Sequence of chain 1.A:
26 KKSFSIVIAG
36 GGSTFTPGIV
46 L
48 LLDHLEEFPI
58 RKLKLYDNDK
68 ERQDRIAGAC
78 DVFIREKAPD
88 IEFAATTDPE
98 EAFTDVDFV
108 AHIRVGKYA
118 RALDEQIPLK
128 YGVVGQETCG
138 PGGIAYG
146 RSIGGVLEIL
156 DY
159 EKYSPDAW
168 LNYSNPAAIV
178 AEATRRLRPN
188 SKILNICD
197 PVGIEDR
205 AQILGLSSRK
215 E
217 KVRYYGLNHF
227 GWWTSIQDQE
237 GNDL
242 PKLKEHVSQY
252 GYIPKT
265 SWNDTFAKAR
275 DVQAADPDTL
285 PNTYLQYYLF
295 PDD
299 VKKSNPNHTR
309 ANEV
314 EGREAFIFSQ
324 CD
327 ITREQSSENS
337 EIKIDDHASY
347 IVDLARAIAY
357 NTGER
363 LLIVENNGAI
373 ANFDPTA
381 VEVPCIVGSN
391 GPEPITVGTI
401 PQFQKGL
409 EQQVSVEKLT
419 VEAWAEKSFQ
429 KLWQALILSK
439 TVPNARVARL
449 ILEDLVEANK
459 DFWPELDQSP

A protein and the small-molecule ligand that binds it are described below.
Small molecule (SMILES): O=P(O)(O)OC[C@H]1O[C@H](O)[C@H](O)[C@@H](O)[C@@H]1O

Binding-site contacts:
Ligand atom C5 contacts residue GLU134 of chain 1.A at 3.7 Å.
Ligand atom O4 contacts residue ASN172 of chain 1.A at 2.7 Å (h-bond).
Ligand atom O1 contacts residue MSE196 of chain 1.A at 2.9 Å.
Ligand atom C2 contacts residue MN1 of chain 1.C at 3.1 Å.
Ligand atom O3 contacts residue ASN172 of chain 1.A at 2.5 Å (h-bond).
Ligand atom C2 contacts residue NAD1 of chain 1.D at 3.9 Å.
Ligand atom O1P contacts residue ARG316 of chain 1.A at 3.4 Å (salt-bridge).
Ligand atom C4 contacts residue TYR288 of chain 1.A at 3.7 Å (hydrophobic).
Ligand atom C2 contacts residue HIS225 of chain 1.A at 3.9 Å.
Ligand atom C5 contacts residue NAD1 of chain 1.D at 3.9 Å.
Ligand atom C2 contacts residue ASP195 of chain 1.A at 3.2 Å.
Ligand atom O4 contacts residue GLU134 of chain 1.A at 2.6 Å (salt-bridge).
Ligand atom O2P contacts residue ARG308 of chain 1.A at 3.1 Å (salt-bridge).
Ligand atom C2 contacts residue TYR288 of chain 1.A at 3.5 Å (hydrophobic).
Ligand atom O5 contacts residue TYR288 of chain 1.A at 3.3 Å (h-bond).
Ligand atom O3 contacts residue MN1 of chain 1.C at 2.2 Å.
Ligand atom C4 contacts residue ASN172 of chain 1.A at 3.4 Å.
Ligand atom O2 contacts residue MSE196 of chain 1.A at 3.2 Å (h-bond).
Ligand atom O3P contacts residue ARG111 of chain 1.A at 3.9 Å.
Ligand atom C6 contacts residue GLU134 of chain 1.A at 3.1 Å.
Ligand atom O2 contacts residue NAD1 of chain 1.D at 3.1 Å (h-bond).
Ligand atom C3 contacts residue MN1 of chain 1.C at 3.1 Å.
Ligand atom O2 contacts residue CYS194 of chain 1.A at 3.4 Å (h-bond).
Ligand atom O3 contacts residue HIS225 of chain 1.A at 3.1 Å (h-bond).
Ligand atom C3 contacts residue ASN172 of chain 1.A at 3.3 Å.
Ligand atom O1 contacts residue ASP195 of chain 1.A at 3.1 Å (salt-bridge).
Ligand atom O2 contacts residue ASP195 of chain 1.A at 2.4 Å (salt-bridge).
Ligand atom O3 contacts residue NAD1 of chain 1.D at 3.1 Å.
Ligand atom C3 contacts residue NAD1 of chain 1.D at 3.1 Å.
Ligand atom O2P contacts residue ARG118 of chain 1.A at 2.7 Å (salt-bridge).
Ligand atom C4 contacts residue GLU134 of chain 1.A at 3.2 Å.
Ligand atom C1 contacts residue TYR288 of chain 1.A at 3.8 Å (hydrophobic).
Ligand atom P contacts residue ARG118 of chain 1.A at 3.9 Å.
Ligand atom O1P contacts residue ARG308 of chain 1.A at 3.0 Å (salt-bridge).
Ligand atom C4 contacts residue NAD1 of chain 1.D at 3.8 Å.
Ligand atom O2 contacts residue MN1 of chain 1.C at 2.4 Å.
Ligand atom O4 contacts residue NAD1 of chain 1.D at 3.5 Å (h-bond).
Ligand atom C1 contacts residue ASP195 of chain 1.A at 3.1 Å.
Ligand atom O3P contacts residue ARG118 of chain 1.A at 2.9 Å (salt-bridge).
Ligand atom O2 contacts residue HIS225 of chain 1.A at 3.7 Å.